Sequence of chain 1.A:
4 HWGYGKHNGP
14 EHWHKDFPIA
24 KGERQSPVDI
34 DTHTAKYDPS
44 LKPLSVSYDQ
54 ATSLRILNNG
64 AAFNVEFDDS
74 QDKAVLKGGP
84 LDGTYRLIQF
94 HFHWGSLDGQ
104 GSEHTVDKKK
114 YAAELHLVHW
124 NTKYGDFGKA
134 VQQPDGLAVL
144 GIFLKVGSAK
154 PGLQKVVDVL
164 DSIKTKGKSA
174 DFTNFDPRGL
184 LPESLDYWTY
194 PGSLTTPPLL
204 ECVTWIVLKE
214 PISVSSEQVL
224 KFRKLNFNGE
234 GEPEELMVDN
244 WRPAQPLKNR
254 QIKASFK

A small-molecule ligand and the protein it binds are described below.
Small molecule (SMILES): Cn1cc[nH+]c1

Binding-site contacts:
Ligand atom C2 contacts residue THR198 of chain 1.A at 4.0 Å.
Ligand atom N3 contacts residue LEU197 of chain 1.A at 3.2 Å.
Ligand atom C5 contacts residue VAL121 of chain 1.A at 3.8 Å (hydrophobic).
Ligand atom CM1 contacts residue LEU197 of chain 1.A at 4.0 Å (hydrophobic).
Ligand atom C4 contacts residue VAL142 of chain 1.A at 4.2 Å (hydrophobic).
Ligand atom C4 contacts residue LEU197 of chain 1.A at 3.7 Å (hydrophobic).
Ligand atom N3 contacts residue THR198 of chain 1.A at 3.0 Å (h-bond).
Ligand atom N1 contacts residue VAL121 of chain 1.A at 4.4 Å.
Ligand atom C2 contacts residue LEU197 of chain 1.A at 3.5 Å (hydrophobic).
Ligand atom CM1 contacts residue PHE130 of chain 1.A at 4.4 Å (hydrophobic).
Ligand atom C4 contacts residue TRP208 of chain 1.A at 4.2 Å (hydrophobic).
Ligand atom C5 contacts residue VAL142 of chain 1.A at 4.0 Å (hydrophobic).
Ligand atom N1 contacts residue LEU197 of chain 1.A at 3.5 Å.
Ligand atom C4 contacts residue THR198 of chain 1.A at 3.8 Å.
Ligand atom C2 contacts residue THR199 of chain 1.A at 3.6 Å.
Ligand atom CM1 contacts residue GLN92 of chain 1.A at 3.9 Å.
Ligand atom N3 contacts residue THR199 of chain 1.A at 4.1 Å.
Ligand atom CM1 contacts residue VAL121 of chain 1.A at 4.1 Å (hydrophobic).
Ligand atom C5 contacts residue LEU197 of chain 1.A at 3.7 Å (hydrophobic).